Binding-site contacts:
Ligand atom N2 contacts residue MET111 of chain 1.A at 2.8 Å (h-bond).
Ligand atom N4 contacts residue LEU162 of chain 1.A at 3.4 Å.
Ligand atom C16 contacts residue LEU176 of chain 1.A at 4.0 Å (hydrophobic).
Ligand atom N1 contacts residue GLU109 of chain 1.A at 3.9 Å.
Ligand atom N4 contacts residue ALA62 of chain 1.A at 3.7 Å.
Ligand atom C11 contacts residue ASP173 of chain 1.A at 3.6 Å.
Ligand atom C3 contacts residue LEU42 of chain 1.A at 4.0 Å (hydrophobic).
Ligand atom C11 contacts residue LYS64 of chain 1.A at 3.7 Å.
Ligand atom N1 contacts residue ALA62 of chain 1.A at 3.9 Å.
Ligand atom C8 contacts residue LYS64 of chain 1.A at 3.2 Å.
Ligand atom C18 contacts residue VAL50 of chain 1.A at 3.5 Å (hydrophobic).
Ligand atom C2 contacts residue GLY114 of chain 1.A at 3.6 Å.
Ligand atom O1 contacts residue LYS64 of chain 1.A at 3.2 Å (salt-bridge).
Ligand atom C14 contacts residue ASP173 of chain 1.A at 3.7 Å.
Ligand atom C13 contacts residue ASN160 of chain 1.A at 3.8 Å.
Ligand atom C5 contacts residue LEU162 of chain 1.A at 3.7 Å (hydrophobic).
Ligand atom C13 contacts residue ASP173 of chain 1.A at 3.2 Å.
Ligand atom C20 contacts residue ALA62 of chain 1.A at 3.4 Å (hydrophobic).
Ligand atom N2 contacts residue LEU42 of chain 1.A at 3.9 Å.
Ligand atom C20 contacts residue LEU162 of chain 1.A at 3.5 Å (hydrophobic).
Ligand atom C2 contacts residue MET111 of chain 1.A at 3.7 Å (hydrophobic).
Ligand atom N3 contacts residue GLY45 of chain 1.A at 3.9 Å.
Ligand atom C8 contacts residue ASP173 of chain 1.A at 3.5 Å.
Ligand atom C10 contacts residue VAL50 of chain 1.A at 3.9 Å (hydrophobic).
Ligand atom C7 contacts residue LYS64 of chain 1.A at 3.5 Å.
Ligand atom N2 contacts residue TYR110 of chain 1.A at 3.8 Å.
Ligand atom C1 contacts residue LEU42 of chain 1.A at 3.8 Å (hydrophobic).
Ligand atom C15 contacts residue LEU176 of chain 1.A at 3.8 Å (hydrophobic).
Ligand atom C19 contacts residue VAL50 of chain 1.A at 3.8 Å (hydrophobic).
Ligand atom N1 contacts residue TYR110 of chain 1.A at 3.8 Å.
Ligand atom N3 contacts residue ASP173 of chain 1.A at 3.8 Å.
Ligand atom C20 contacts residue GLU109 of chain 1.A at 3.5 Å.
Ligand atom C4 contacts residue LEU42 of chain 1.A at 4.0 Å (hydrophobic).
Ligand atom N1 contacts residue MET111 of chain 1.A at 3.0 Å (h-bond).
Ligand atom C9 contacts residue VAL50 of chain 1.A at 3.7 Å (hydrophobic).
Ligand atom C1 contacts residue MET111 of chain 1.A at 3.5 Å (hydrophobic).
Ligand atom C14 contacts residue ASN160 of chain 1.A at 3.7 Å.
Ligand atom C12 contacts residue ASP173 of chain 1.A at 3.5 Å.
Ligand atom C10 contacts residue GLY45 of chain 1.A at 3.6 Å.
Ligand atom C20 contacts residue MET111 of chain 1.A at 3.9 Å (hydrophobic).

Sequence of chain 1.A:
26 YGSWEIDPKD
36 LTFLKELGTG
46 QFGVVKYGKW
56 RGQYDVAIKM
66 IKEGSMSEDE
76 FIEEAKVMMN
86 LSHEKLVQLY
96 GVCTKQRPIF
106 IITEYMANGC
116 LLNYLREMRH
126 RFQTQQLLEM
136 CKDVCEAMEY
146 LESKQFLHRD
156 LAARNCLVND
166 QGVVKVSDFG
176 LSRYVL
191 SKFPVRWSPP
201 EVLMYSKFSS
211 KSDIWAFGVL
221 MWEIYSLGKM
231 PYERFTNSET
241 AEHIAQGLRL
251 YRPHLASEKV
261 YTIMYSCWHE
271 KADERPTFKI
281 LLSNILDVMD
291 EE

The protein below binds the small molecule below.
Small molecule (SMILES): O=C(NCc1ccc(-c2ncnc3[nH]ccc23)cc1)c1ccccc1